Sequence of chain 1.D:
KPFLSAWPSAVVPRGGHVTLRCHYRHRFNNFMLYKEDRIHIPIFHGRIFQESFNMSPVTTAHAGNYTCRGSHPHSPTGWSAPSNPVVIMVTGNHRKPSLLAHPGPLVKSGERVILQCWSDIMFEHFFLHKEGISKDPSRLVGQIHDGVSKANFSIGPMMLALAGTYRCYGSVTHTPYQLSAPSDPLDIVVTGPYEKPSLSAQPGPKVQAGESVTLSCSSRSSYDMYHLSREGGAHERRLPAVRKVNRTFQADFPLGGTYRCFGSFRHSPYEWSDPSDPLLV

A small-molecule ligand and the protein it binds are described below.
Small molecule (SMILES): CC(=O)N[C@@H]1[C@@H](O)[C@H](O)[C@@H](CO)O[C@H]1O

Binding-site contacts:
Ligand atom C5 contacts residue ASN175 of chain 1.D at 3.8 Å.
Ligand atom C1 contacts residue ASN175 of chain 1.D at 1.6 Å.
Ligand atom C7 contacts residue ASN175 of chain 1.D at 3.6 Å.
Ligand atom O7 contacts residue ASN175 of chain 1.D at 4.0 Å.
Ligand atom C2 contacts residue ASN175 of chain 1.D at 2.5 Å.
Ligand atom C4 contacts residue ASN175 of chain 1.D at 4.3 Å.
Ligand atom O5 contacts residue HIS125 of chain 1.D at 4.4 Å.
Ligand atom C6 contacts residue HIS125 of chain 1.D at 3.5 Å.
Ligand atom O5 contacts residue ASN175 of chain 1.D at 2.5 Å (h-bond).
Ligand atom O6 contacts residue HIS125 of chain 1.D at 4.2 Å.
Ligand atom O6 contacts residue ILE137 of chain 1.D at 4.5 Å.
Ligand atom O7 contacts residue GLN139 of chain 1.D at 4.1 Å.
Ligand atom C1 contacts residue GLN139 of chain 1.D at 4.2 Å.
Ligand atom O7 contacts residue LYS173 of chain 1.D at 3.9 Å.
Ligand atom C1 contacts residue ILE137 of chain 1.D at 4.5 Å (hydrophobic).
Ligand atom C5 contacts residue HIS125 of chain 1.D at 4.2 Å.
Ligand atom N2 contacts residue ASN175 of chain 1.D at 2.8 Å (h-bond).
Ligand atom C8 contacts residue GLN166 of chain 1.D at 4.3 Å.
Ligand atom C3 contacts residue ASN175 of chain 1.D at 3.8 Å.
Ligand atom O5 contacts residue ILE137 of chain 1.D at 3.9 Å.